The protein below binds the small molecule below.
Small molecule (SMILES): CCCCCCCCCCCC[N+](C)(C)CCCS(=O)(=O)O

Binding-site contacts:
Ligand atom S1 contacts residue ARG224 of chain 52.A at 4.0 Å.
Ligand atom O1S contacts residue ARG224 of chain 52.A at 2.9 Å (salt-bridge).
Ligand atom S1 contacts residue GLY222 of chain 52.A at 3.8 Å.
Ligand atom C2 contacts residue TRP374 of chain 52.A at 4.0 Å (hydrophobic).
Ligand atom O2S contacts residue GLY222 of chain 52.A at 3.4 Å (h-bond).
Ligand atom S1 contacts residue TRP374 of chain 52.A at 4.4 Å.
Ligand atom O1S contacts residue TRP374 of chain 52.A at 4.0 Å.
Ligand atom N1 contacts residue TRP374 of chain 52.A at 3.5 Å.
Ligand atom C1 contacts residue ARG224 of chain 52.A at 4.1 Å.
Ligand atom C1 contacts residue TRP374 of chain 52.A at 3.3 Å (hydrophobic).
Ligand atom O2S contacts residue LYS215 of chain 52.A at 3.1 Å (salt-bridge).
Ligand atom O1S contacts residue PHE223 of chain 52.A at 3.2 Å.
Ligand atom C3 contacts residue ASP229 of chain 52.A at 4.4 Å.
Ligand atom O1S contacts residue GLY222 of chain 52.A at 3.0 Å (h-bond).
Ligand atom O3S contacts residue ARG224 of chain 52.A at 3.8 Å.
Ligand atom C2 contacts residue ARG224 of chain 52.A at 4.0 Å.
Ligand atom S1 contacts residue LYS215 of chain 52.A at 4.1 Å.
Ligand atom O1S contacts residue LYS215 of chain 52.A at 3.9 Å.
Ligand atom C3 contacts residue TRP374 of chain 52.A at 4.0 Å (hydrophobic).

Sequence of chain 52.A:
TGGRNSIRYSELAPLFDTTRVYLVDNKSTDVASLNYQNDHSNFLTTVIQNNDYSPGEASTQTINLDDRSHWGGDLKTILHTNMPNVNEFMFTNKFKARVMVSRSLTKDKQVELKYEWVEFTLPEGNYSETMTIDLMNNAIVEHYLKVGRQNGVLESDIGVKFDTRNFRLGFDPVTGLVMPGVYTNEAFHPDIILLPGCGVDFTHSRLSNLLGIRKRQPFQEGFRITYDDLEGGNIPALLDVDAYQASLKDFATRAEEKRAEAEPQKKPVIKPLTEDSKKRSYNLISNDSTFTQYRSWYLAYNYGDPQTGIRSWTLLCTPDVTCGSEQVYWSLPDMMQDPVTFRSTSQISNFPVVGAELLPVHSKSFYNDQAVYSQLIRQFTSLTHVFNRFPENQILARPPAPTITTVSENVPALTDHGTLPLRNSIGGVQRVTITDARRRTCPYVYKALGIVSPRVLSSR